Sequence of chain 1.GB:
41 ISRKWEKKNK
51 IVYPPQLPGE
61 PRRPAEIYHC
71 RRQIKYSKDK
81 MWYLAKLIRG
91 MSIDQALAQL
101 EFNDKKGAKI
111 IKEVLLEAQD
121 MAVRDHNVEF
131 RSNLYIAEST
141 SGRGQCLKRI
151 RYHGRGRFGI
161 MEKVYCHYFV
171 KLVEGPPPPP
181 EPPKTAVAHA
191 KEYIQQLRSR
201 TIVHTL

Binding-site contacts:
Ligand atom C8 contacts residue ARG155 of chain 1.GB at 4.3 Å.
Ligand atom CB contacts residue DOL1 of chain 1.DI at 4.3 Å.
Ligand atom C5 contacts residue ARG155 of chain 1.GB at 3.7 Å.
Ligand atom CG contacts residue DOL1 of chain 1.DI at 4.1 Å.

A small-molecule ligand and the protein it binds are described below.
Small molecule (SMILES): CC[C@H]1NC(=O)[C@@H](NC(=O)c2ncccc2O)[C@H](C)OC(=O)[C@H](c2ccccc2)NC(=O)[C@@H]2CC(=O)[C@@H](CS[C@@H]3CN4CCC3CC4)CN2C(=O)[C@H](Cc2ccc(N(C)C)cc2)N(C)C(=O)[C@H]2CCCN2C1=O